Binding-site contacts:
Ligand atom N8 contacts residue LYS61 of chain 1.B at 4.2 Å.
Ligand atom O2 contacts residue PHE258 of chain 2.B at 3.5 Å.
Ligand atom N7 contacts residue PHE258 of chain 2.B at 3.9 Å.
Ligand atom O6 contacts residue PHE258 of chain 2.B at 3.5 Å.
Ligand atom C5 contacts residue PHE258 of chain 2.B at 3.4 Å (hydrophobic).
Ligand atom N3 contacts residue PHE258 of chain 2.B at 3.8 Å.
Ligand atom N1 contacts residue GLU259 of chain 2.B at 4.1 Å.
Ligand atom N7 contacts residue ASP58 of chain 1.B at 3.3 Å (salt-bridge).
Ligand atom C5 contacts residue LEU170 of chain 2.B at 4.3 Å (hydrophobic).
Ligand atom N1 contacts residue PHE258 of chain 2.B at 3.2 Å.
Ligand atom N7 contacts residue LEU170 of chain 2.B at 3.4 Å.
Ligand atom O6 contacts residue LEU170 of chain 2.B at 4.5 Å.
Ligand atom N8 contacts residue PHE258 of chain 2.B at 4.3 Å.
Ligand atom C6 contacts residue PHE258 of chain 2.B at 3.2 Å (hydrophobic).
Ligand atom O2 contacts residue GLU259 of chain 2.B at 3.3 Å (salt-bridge).
Ligand atom N9 contacts residue ASP58 of chain 1.B at 3.7 Å.
Ligand atom C2 contacts residue GLU259 of chain 2.B at 4.4 Å.
Ligand atom C2 contacts residue PHE258 of chain 2.B at 3.4 Å (hydrophobic).
Ligand atom C4 contacts residue PHE258 of chain 2.B at 3.7 Å (hydrophobic).
Ligand atom N8 contacts residue LEU170 of chain 2.B at 4.1 Å.
Ligand atom N9 contacts residue LYS61 of chain 1.B at 4.4 Å.
Ligand atom N9 contacts residue PHE258 of chain 2.B at 4.0 Å.
Ligand atom N8 contacts residue ASP58 of chain 1.B at 2.6 Å (salt-bridge).

Sequence of chain 1.B:
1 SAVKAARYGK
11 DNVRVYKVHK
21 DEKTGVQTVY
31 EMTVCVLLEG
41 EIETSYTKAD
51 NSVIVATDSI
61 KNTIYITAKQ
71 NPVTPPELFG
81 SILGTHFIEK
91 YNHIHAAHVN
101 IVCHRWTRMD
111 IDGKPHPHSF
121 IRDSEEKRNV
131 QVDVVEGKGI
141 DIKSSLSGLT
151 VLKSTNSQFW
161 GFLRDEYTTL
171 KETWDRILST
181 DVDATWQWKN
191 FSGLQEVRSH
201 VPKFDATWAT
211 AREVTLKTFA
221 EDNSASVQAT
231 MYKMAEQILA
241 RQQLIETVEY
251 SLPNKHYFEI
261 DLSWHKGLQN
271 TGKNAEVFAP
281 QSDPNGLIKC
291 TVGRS

Sequence of chain 2.B:
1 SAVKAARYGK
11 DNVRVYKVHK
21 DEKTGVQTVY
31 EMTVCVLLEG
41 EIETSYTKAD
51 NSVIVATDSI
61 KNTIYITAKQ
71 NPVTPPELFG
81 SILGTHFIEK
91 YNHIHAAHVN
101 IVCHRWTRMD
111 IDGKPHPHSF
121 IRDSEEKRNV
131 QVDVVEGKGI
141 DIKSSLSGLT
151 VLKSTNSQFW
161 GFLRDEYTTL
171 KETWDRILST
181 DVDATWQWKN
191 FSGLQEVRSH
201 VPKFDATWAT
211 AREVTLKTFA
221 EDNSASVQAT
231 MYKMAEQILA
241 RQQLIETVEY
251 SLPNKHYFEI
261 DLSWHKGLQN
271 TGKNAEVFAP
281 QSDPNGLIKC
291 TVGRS

The protein below binds the small molecule below.
Small molecule (SMILES): O=c1[nH]c(=O)c2nn[nH]c2[nH]1